A protein and the small-molecule ligand that binds it are described below.
Small molecule (SMILES): CC(=O)N[C@H]1[C@H](O[C@H]2[C@H](O[C@@H]3O[C@@H](C)[C@@H](O)[C@@H](O)[C@@H]3O)[C@@H](NC(C)=O)CO[C@@H]2CO)O[C@H](CO)[C@@H](O[C@@H]2O[C@H](CO)[C@@H](O)[C@H](O[C@H]3O[C@H](CO)[C@@H](O)[C@H](O)[C@@H]3O)[C@@H]2O[C@@H]2OC[C@@H](O)[C@H](O)[C@H]2O)[C@@H]1O

Sequence of chain 1.A:
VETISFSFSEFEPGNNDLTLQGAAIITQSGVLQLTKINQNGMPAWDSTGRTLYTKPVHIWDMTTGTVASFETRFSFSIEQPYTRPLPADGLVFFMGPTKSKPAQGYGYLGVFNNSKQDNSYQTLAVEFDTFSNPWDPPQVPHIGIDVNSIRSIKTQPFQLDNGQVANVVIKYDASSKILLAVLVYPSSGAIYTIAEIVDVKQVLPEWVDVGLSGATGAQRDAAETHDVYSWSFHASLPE

Binding-site contacts:
Ligand atom O4 contacts residue THR98 of chain 1.A at 4.4 Å.
Ligand atom O7 contacts residue TYR121 of chain 1.A at 3.4 Å.
Ligand atom C7 contacts residue LYS101 of chain 1.A at 4.4 Å.
Ligand atom C8 contacts residue TYR121 of chain 1.A at 3.7 Å (hydrophobic).
Ligand atom C6 contacts residue LYS99 of chain 1.A at 4.2 Å.
Ligand atom C1 contacts residue ASN113 of chain 1.A at 1.4 Å.
Ligand atom C4 contacts residue ASN113 of chain 1.A at 4.2 Å.
Ligand atom N2 contacts residue ALA103 of chain 1.A at 4.4 Å.
Ligand atom O5 contacts residue SER100 of chain 1.A at 4.4 Å.
Ligand atom C2 contacts residue ASN113 of chain 1.A at 2.4 Å.
Ligand atom C7 contacts residue ASN113 of chain 1.A at 3.3 Å.
Ligand atom O5 contacts residue ASN113 of chain 1.A at 2.4 Å (h-bond).
Ligand atom C8 contacts residue VAL111 of chain 1.A at 3.4 Å (hydrophobic).
Ligand atom O7 contacts residue ASN113 of chain 1.A at 3.3 Å (h-bond).
Ligand atom C1 contacts residue ALA103 of chain 1.A at 4.3 Å (hydrophobic).
Ligand atom C5 contacts residue ASN113 of chain 1.A at 3.6 Å.
Ligand atom C7 contacts residue TYR121 of chain 1.A at 4.0 Å (hydrophobic).
Ligand atom N2 contacts residue ASN113 of chain 1.A at 2.9 Å (h-bond).
Ligand atom C8 contacts residue LYS101 of chain 1.A at 4.4 Å.
Ligand atom C3 contacts residue ASN113 of chain 1.A at 3.8 Å.
Ligand atom C7 contacts residue VAL111 of chain 1.A at 4.4 Å (hydrophobic).
Ligand atom C8 contacts residue ASN113 of chain 1.A at 4.5 Å.
Ligand atom O7 contacts residue LYS101 of chain 1.A at 3.5 Å.